A small-molecule ligand and the protein it binds are described below.
Small molecule (SMILES): CC(=O)N[C@@H]1[C@@H](O)[C@H](O)[C@@H](CO)O[C@H]1O

Sequence of chain 1.A:
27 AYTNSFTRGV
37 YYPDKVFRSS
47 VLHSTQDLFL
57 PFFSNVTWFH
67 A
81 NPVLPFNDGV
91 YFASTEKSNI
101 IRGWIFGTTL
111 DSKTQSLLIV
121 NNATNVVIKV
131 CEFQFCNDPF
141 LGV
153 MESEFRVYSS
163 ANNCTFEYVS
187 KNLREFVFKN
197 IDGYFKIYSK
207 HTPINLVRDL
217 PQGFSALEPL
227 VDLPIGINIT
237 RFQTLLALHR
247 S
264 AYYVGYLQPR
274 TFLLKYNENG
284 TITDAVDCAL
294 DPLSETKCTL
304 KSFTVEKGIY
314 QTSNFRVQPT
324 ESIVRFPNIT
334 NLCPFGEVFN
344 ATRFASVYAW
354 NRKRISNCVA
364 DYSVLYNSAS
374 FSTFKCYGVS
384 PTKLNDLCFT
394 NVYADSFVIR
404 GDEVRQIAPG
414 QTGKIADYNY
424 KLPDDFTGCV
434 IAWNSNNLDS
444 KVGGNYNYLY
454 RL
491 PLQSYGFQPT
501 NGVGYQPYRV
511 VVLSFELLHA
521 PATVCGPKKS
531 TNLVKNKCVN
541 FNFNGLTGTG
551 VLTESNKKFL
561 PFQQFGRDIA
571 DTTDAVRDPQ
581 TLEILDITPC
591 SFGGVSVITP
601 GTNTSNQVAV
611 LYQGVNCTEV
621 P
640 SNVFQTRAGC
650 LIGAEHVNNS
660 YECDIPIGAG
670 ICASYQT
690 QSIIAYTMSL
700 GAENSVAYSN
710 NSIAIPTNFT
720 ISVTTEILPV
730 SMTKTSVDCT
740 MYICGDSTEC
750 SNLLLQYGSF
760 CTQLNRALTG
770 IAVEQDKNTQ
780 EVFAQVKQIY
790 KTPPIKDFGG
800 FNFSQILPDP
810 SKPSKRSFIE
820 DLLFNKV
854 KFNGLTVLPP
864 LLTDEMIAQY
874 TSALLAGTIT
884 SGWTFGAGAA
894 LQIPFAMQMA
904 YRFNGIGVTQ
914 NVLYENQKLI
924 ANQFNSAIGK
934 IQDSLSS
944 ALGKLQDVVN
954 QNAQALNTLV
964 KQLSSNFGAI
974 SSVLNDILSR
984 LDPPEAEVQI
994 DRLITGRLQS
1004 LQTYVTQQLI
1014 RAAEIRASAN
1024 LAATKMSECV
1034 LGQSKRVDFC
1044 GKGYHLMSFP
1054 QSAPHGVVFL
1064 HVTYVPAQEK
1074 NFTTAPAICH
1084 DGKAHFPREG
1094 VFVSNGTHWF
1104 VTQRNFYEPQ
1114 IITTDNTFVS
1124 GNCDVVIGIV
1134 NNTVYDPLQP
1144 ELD

Binding-site contacts:
Ligand atom O7 contacts residue ASN603 of chain 1.A at 3.6 Å (h-bond).
Ligand atom O5 contacts residue ASN603 of chain 1.A at 2.4 Å (h-bond).
Ligand atom C2 contacts residue ASN603 of chain 1.A at 2.4 Å.
Ligand atom N2 contacts residue ASN603 of chain 1.A at 2.7 Å (h-bond).
Ligand atom C3 contacts residue ASN603 of chain 1.A at 3.7 Å.
Ligand atom C8 contacts residue ASN603 of chain 1.A at 4.5 Å.
Ligand atom C7 contacts residue ASN603 of chain 1.A at 3.5 Å.
Ligand atom C4 contacts residue ASN603 of chain 1.A at 4.2 Å.
Ligand atom C5 contacts residue ASN603 of chain 1.A at 3.7 Å.
Ligand atom O6 contacts residue ASN603 of chain 1.A at 3.8 Å.
Ligand atom O7 contacts residue THR604 of chain 1.A at 3.9 Å.
Ligand atom C1 contacts residue ASN603 of chain 1.A at 1.4 Å.